Binding-site contacts:
Ligand atom C11 contacts residue THR129 of chain 3.A at 3.9 Å.
Ligand atom N5 contacts residue TRP147 of chain 3.A at 3.7 Å.
Ligand atom C8 contacts residue TYR92 of chain 3.A at 3.6 Å (hydrophobic).
Ligand atom C10 contacts residue THR129 of chain 3.A at 4.0 Å.
Ligand atom C9 contacts residue TYR92 of chain 3.A at 3.3 Å (hydrophobic).
Ligand atom O4 contacts residue ILE220 of chain 3.A at 4.0 Å.
Ligand atom O3 contacts residue ASP219 of chain 3.A at 2.9 Å (salt-bridge).
Ligand atom C4 contacts residue THR129 of chain 3.A at 3.2 Å.
Ligand atom C3 contacts residue ASP219 of chain 3.A at 3.5 Å.
Ligand atom C1 contacts residue SER130 of chain 3.A at 3.5 Å.
Ligand atom N5 contacts residue THR129 of chain 3.A at 3.1 Å (h-bond).
Ligand atom O1B contacts residue SER131 of chain 3.A at 2.7 Å (h-bond).
Ligand atom C7 contacts residue LEU188 of chain 3.A at 3.9 Å (hydrophobic).
Ligand atom C7 contacts residue TRP147 of chain 3.A at 3.8 Å (hydrophobic).
Ligand atom C10 contacts residue LEU188 of chain 3.A at 3.6 Å (hydrophobic).
Ligand atom C8 contacts residue PHE187 of chain 3.A at 3.6 Å (hydrophobic).
Ligand atom O1A contacts residue SER131 of chain 3.A at 3.9 Å.
Ligand atom C9 contacts residue SER222 of chain 3.A at 3.5 Å.
Ligand atom C11 contacts residue TRP147 of chain 3.A at 3.7 Å (hydrophobic).
Ligand atom C1 contacts residue SER131 of chain 3.A at 3.7 Å.
Ligand atom C4 contacts residue ASP219 of chain 3.A at 3.5 Å.
Ligand atom C8 contacts residue LEU188 of chain 3.A at 3.7 Å (hydrophobic).
Ligand atom O1A contacts residue SER130 of chain 3.A at 2.7 Å (h-bond).
Ligand atom C1 contacts residue PHE187 of chain 3.A at 3.9 Å (hydrophobic).
Ligand atom O10 contacts residue LEU188 of chain 3.A at 3.2 Å.
Ligand atom O7 contacts residue LEU188 of chain 3.A at 3.6 Å.
Ligand atom O8 contacts residue ILE220 of chain 3.A at 3.6 Å.
Ligand atom O9 contacts residue SER222 of chain 3.A at 2.6 Å (h-bond).
Ligand atom O1B contacts residue SER130 of chain 3.A at 3.3 Å.
Ligand atom O1A contacts residue ILE220 of chain 3.A at 3.2 Å.
Ligand atom N2 contacts residue PHE187 of chain 3.A at 3.9 Å.
Ligand atom O8 contacts residue TRP147 of chain 3.A at 3.8 Å.
Ligand atom C5 contacts residue THR129 of chain 3.A at 3.7 Å.
Ligand atom O9 contacts residue TYR92 of chain 3.A at 3.3 Å (h-bond).
Ligand atom O8 contacts residue TYR92 of chain 3.A at 2.8 Å (h-bond).
Ligand atom O4 contacts residue ASP219 of chain 3.A at 2.8 Å (salt-bridge).
Ligand atom C11 contacts residue GLY128 of chain 3.A at 3.6 Å.
Ligand atom C3 contacts residue ASP184 of chain 3.A at 3.9 Å.
Ligand atom O4 contacts residue THR129 of chain 3.A at 3.6 Å (h-bond).
Ligand atom C11 contacts residue THR149 of chain 3.A at 3.9 Å.

Sequence of chain 3.A:
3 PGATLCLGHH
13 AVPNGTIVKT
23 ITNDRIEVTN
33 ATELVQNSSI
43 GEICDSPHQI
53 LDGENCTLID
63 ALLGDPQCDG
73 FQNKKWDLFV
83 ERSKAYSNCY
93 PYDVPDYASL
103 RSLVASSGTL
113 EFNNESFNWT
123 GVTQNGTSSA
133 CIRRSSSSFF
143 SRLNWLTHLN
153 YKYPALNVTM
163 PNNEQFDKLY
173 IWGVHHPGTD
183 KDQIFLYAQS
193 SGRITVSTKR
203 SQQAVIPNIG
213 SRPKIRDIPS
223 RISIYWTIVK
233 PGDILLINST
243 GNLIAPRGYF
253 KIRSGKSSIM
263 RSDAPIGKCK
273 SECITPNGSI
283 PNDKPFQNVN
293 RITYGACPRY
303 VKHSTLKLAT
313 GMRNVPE

This small molecule binds to this protein.
Small molecule (SMILES): CC(=O)N[C@@H]1[C@@H](O)[C@H](O[C@@H]2O[C@H](CO[C@]3(C(=O)O)C[C@H](O)[C@@H](NC(C)=O)[C@H]([C@H](O)[C@H](O)CO)O3)[C@H](O)[C@H](O)[C@H]2O)[C@@H](CO)O[C@H]1O